Sequence of chain 1.A:
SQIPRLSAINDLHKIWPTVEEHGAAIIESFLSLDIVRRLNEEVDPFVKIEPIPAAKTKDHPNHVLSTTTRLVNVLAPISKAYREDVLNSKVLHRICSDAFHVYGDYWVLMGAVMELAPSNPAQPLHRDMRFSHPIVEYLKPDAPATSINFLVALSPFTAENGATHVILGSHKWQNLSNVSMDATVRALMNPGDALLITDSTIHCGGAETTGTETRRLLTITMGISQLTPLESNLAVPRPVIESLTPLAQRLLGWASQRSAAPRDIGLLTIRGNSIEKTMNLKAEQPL

Binding-site contacts:
Ligand atom O2 contacts residue NI1 of chain 1.B at 4.3 Å.
Ligand atom O4 contacts residue GLY213 of chain 1.A at 3.7 Å.
Ligand atom O2 contacts residue MET122 of chain 1.A at 3.4 Å (h-bond).
Ligand atom O5 contacts residue HIS211 of chain 1.A at 3.2 Å (h-bond).
Ligand atom O2 contacts residue LEU73 of chain 1.A at 4.0 Å.
Ligand atom C1 contacts residue NI1 of chain 1.B at 3.1 Å.
Ligand atom C2 contacts residue HIS211 of chain 1.A at 4.3 Å.
Ligand atom C5 contacts residue THR172 of chain 1.A at 3.9 Å.
Ligand atom C1 contacts residue HIS134 of chain 1.A at 4.2 Å.
Ligand atom O1 contacts residue ASP136 of chain 1.A at 3.7 Å.
Ligand atom O5 contacts residue NI1 of chain 1.B at 2.3 Å (h-bond).
Ligand atom C2 contacts residue GLN131 of chain 1.A at 3.1 Å.
Ligand atom O2 contacts residue 58J1 of chain 1.D at 3.5 Å.
Ligand atom O3 contacts residue LEU225 of chain 1.A at 4.0 Å.
Ligand atom O3 contacts residue THR172 of chain 1.A at 2.7 Å (h-bond).
Ligand atom O4 contacts residue ARG223 of chain 1.A at 3.1 Å (salt-bridge).
Ligand atom O4 contacts residue MET122 of chain 1.A at 4.1 Å.
Ligand atom O5 contacts residue HIS134 of chain 1.A at 3.5 Å (h-bond).
Ligand atom C4 contacts residue GLN131 of chain 1.A at 3.4 Å.
Ligand atom C5 contacts residue LEU225 of chain 1.A at 3.9 Å (hydrophobic).
Ligand atom O1 contacts residue 58J1 of chain 1.D at 3.5 Å.
Ligand atom C5 contacts residue ARG223 of chain 1.A at 3.7 Å.
Ligand atom O5 contacts residue GLN131 of chain 1.A at 3.3 Å (h-bond).
Ligand atom O3 contacts residue GLY213 of chain 1.A at 3.7 Å.
Ligand atom C4 contacts residue CYS212 of chain 1.A at 4.3 Å (hydrophobic).
Ligand atom C5 contacts residue GLY213 of chain 1.A at 3.5 Å.
Ligand atom C2 contacts residue NI1 of chain 1.B at 3.1 Å.
Ligand atom O4 contacts residue LEU225 of chain 1.A at 3.5 Å.
Ligand atom C1 contacts residue 58J1 of chain 1.D at 4.0 Å.
Ligand atom O2 contacts residue GLN131 of chain 1.A at 3.3 Å (h-bond).
Ligand atom O3 contacts residue ARG223 of chain 1.A at 3.3 Å (salt-bridge).
Ligand atom C3 contacts residue GLN131 of chain 1.A at 3.3 Å.
Ligand atom O1 contacts residue GLN131 of chain 1.A at 4.2 Å.
Ligand atom O4 contacts residue LEU124 of chain 1.A at 4.2 Å.
Ligand atom C2 contacts residue HIS134 of chain 1.A at 4.2 Å.
Ligand atom C1 contacts residue GLN131 of chain 1.A at 3.5 Å.
Ligand atom O1 contacts residue HIS134 of chain 1.A at 3.4 Å (h-bond).
Ligand atom C3 contacts residue MET122 of chain 1.A at 4.0 Å (hydrophobic).
Ligand atom O1 contacts residue NI1 of chain 1.B at 2.3 Å (h-bond).
Ligand atom C4 contacts residue GLY213 of chain 1.A at 3.6 Å.

This protein binds this small molecule.
Small molecule (SMILES): O=C(O)CCC(=O)C(=O)O